Sequence of chain 8.S:
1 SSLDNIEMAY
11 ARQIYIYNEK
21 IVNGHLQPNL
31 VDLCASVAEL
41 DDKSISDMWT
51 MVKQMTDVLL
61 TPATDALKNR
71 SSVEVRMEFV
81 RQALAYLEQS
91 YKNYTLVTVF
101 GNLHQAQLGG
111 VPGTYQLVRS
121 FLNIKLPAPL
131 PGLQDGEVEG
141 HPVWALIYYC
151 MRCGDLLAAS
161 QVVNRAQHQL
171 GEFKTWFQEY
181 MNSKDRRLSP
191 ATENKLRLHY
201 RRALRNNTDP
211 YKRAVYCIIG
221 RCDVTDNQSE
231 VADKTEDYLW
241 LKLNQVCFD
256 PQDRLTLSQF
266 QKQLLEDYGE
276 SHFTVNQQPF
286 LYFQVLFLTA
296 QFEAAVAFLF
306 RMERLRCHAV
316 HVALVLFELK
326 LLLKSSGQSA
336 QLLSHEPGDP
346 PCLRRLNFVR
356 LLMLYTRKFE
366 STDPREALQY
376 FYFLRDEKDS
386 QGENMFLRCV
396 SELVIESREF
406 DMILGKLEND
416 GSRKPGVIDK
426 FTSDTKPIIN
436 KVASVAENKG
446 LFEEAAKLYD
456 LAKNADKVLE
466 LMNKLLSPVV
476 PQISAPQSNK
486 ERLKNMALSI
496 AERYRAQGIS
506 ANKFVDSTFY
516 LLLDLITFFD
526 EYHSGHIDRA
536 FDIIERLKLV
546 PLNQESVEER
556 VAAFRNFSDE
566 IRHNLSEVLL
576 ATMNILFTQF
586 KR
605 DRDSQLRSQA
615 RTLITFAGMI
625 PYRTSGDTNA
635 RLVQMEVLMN

A protein and the small-molecule ligand that binds it are described below.
Small molecule (SMILES): CC[C@H](C)[C@H](NC(=O)[C@H](CO)NC(=O)[C@H](CCCN=C(N)N)NC(=O)[C@@H](NC(=O)[C@@H]1CCCN1C(=O)[C@@H]1CCCN1C(=O)[C@H](C)N)C(C)C)C(=O)N[C@H](C=O)Cc1ccc(O)cc1

Binding-site contacts:
Ligand atom CB contacts residue ASP233 of chain 8.S at 3.0 Å.
Ligand atom N contacts residue TYR273 of chain 8.S at 3.9 Å.
Ligand atom O contacts residue LYS234 of chain 8.S at 3.6 Å.
Ligand atom CB contacts residue TYR238 of chain 8.S at 3.6 Å (hydrophobic).
Ligand atom O contacts residue TYR94 of chain 8.S at 2.9 Å.
Ligand atom CG2 contacts residue PHE278 of chain 8.S at 3.7 Å (hydrophobic).
Ligand atom CG2 contacts residue ASN281 of chain 8.S at 3.6 Å.
Ligand atom N contacts residue ASN227 of chain 8.S at 3.0 Å (h-bond).
Ligand atom N contacts residue THR235 of chain 8.S at 3.5 Å (h-bond).
Ligand atom C contacts residue THR235 of chain 8.S at 3.6 Å.
Ligand atom C contacts residue THR235 of chain 8.S at 3.6 Å.
Ligand atom C contacts residue ASN227 of chain 8.S at 3.5 Å.
Ligand atom CG contacts residue ASP233 of chain 8.S at 3.0 Å.
Ligand atom CD contacts residue TYR273 of chain 8.S at 3.3 Å (hydrophobic).
Ligand atom CG2 contacts residue LEU286 of chain 8.S at 3.7 Å (hydrophobic).
Ligand atom CG contacts residue LYS234 of chain 8.S at 3.3 Å.
Ligand atom N contacts residue THR235 of chain 8.S at 3.9 Å.
Ligand atom O contacts residue ASN281 of chain 8.S at 2.6 Å (h-bond).
Ligand atom CD1 contacts residue TYR94 of chain 8.S at 3.5 Å (hydrophobic).
Ligand atom CD contacts residue HIS277 of chain 8.S at 3.9 Å.
Ligand atom O contacts residue ASN227 of chain 8.S at 3.6 Å.
Ligand atom O contacts residue THR235 of chain 8.S at 3.1 Å (h-bond).
Ligand atom CA contacts residue ASN227 of chain 8.S at 3.7 Å.
Ligand atom O contacts residue HIS277 of chain 8.S at 3.4 Å.
Ligand atom C contacts residue THR235 of chain 8.S at 3.6 Å.
Ligand atom CG contacts residue HIS277 of chain 8.S at 3.8 Å.
Ligand atom CG contacts residue TYR273 of chain 8.S at 3.6 Å (hydrophobic).
Ligand atom CG1 contacts residue TYR94 of chain 8.S at 3.8 Å (hydrophobic).
Ligand atom C contacts residue ASN281 of chain 8.S at 3.8 Å.
Ligand atom C contacts residue LEU286 of chain 8.S at 3.8 Å (hydrophobic).
Ligand atom CG1 contacts residue VAL280 of chain 8.S at 4.0 Å (hydrophobic).
Ligand atom C contacts residue TYR94 of chain 8.S at 4.0 Å (hydrophobic).
Ligand atom CD1 contacts residue TYR91 of chain 8.S at 3.9 Å (hydrophobic).
Ligand atom CG2 contacts residue GLU236 of chain 8.S at 3.3 Å.
Ligand atom CA contacts residue THR235 of chain 8.S at 3.6 Å.
Ligand atom CB contacts residue HIS277 of chain 8.S at 3.7 Å.
Ligand atom O contacts residue THR235 of chain 8.S at 3.0 Å (h-bond).
Ligand atom CG2 contacts residue HIS277 of chain 8.S at 3.3 Å.
Ligand atom O contacts residue LEU286 of chain 8.S at 3.2 Å.
Ligand atom CB contacts residue LEU286 of chain 8.S at 3.9 Å (hydrophobic).